Binding-site contacts:
Ligand atom C1B contacts residue VAL188 of chain 1.A at 3.8 Å (hydrophobic).
Ligand atom C4A contacts residue SER175 of chain 1.A at 3.8 Å.
Ligand atom C5A contacts residue PHE186 of chain 1.A at 3.5 Å (hydrophobic).
Ligand atom C5 contacts residue LEU106 of chain 1.A at 3.5 Å (hydrophobic).
Ligand atom C4 contacts residue LEU106 of chain 1.A at 2.5 Å (hydrophobic).
Ligand atom C4A contacts residue VAL176 of chain 1.A at 3.7 Å (hydrophobic).
Ligand atom O1D contacts residue SER107 of chain 1.A at 3.2 Å.
Ligand atom O1 contacts residue MET221 of chain 1.A at 3.1 Å (h-bond).
Ligand atom C6B contacts residue VAL188 of chain 1.A at 3.8 Å (hydrophobic).
Ligand atom N2 contacts residue ASN219 of chain 1.A at 3.4 Å (h-bond).
Ligand atom O1A contacts residue PHE186 of chain 1.A at 2.9 Å.
Ligand atom C2B contacts residue MET224 of chain 1.A at 3.6 Å (hydrophobic).
Ligand atom C3B contacts residue PHE186 of chain 1.A at 3.7 Å (hydrophobic).
Ligand atom N3A contacts residue ALA24 of chain 1.C at 3.6 Å.
Ligand atom C4C contacts residue TYR128 of chain 1.A at 3.5 Å (hydrophobic).
Ligand atom CL1 contacts residue LEU25 of chain 1.C at 3.5 Å.
Ligand atom C5A contacts residue ALA150 of chain 1.A at 3.2 Å (hydrophobic).
Ligand atom C1C contacts residue TYR128 of chain 1.A at 3.5 Å (hydrophobic).
Ligand atom C4B contacts residue PHE186 of chain 1.A at 3.4 Å (hydrophobic).
Ligand atom N2 contacts residue MET221 of chain 1.A at 3.5 Å (h-bond).
Ligand atom C4A contacts residue PRO174 of chain 1.A at 3.3 Å (hydrophobic).
Ligand atom C2A contacts residue PHE186 of chain 1.A at 3.3 Å (hydrophobic).
Ligand atom C6B contacts residue TYR152 of chain 1.A at 3.8 Å (hydrophobic).
Ligand atom C3B contacts residue MET224 of chain 1.A at 3.4 Å (hydrophobic).
Ligand atom CL2 contacts residue MET224 of chain 1.A at 2.9 Å.
Ligand atom C5B contacts residue TYR152 of chain 1.A at 3.8 Å (hydrophobic).
Ligand atom C3 contacts residue LEU106 of chain 1.A at 3.4 Å (hydrophobic).
Ligand atom C3C contacts residue ILE104 of chain 1.A at 3.6 Å (hydrophobic).
Ligand atom C31 contacts residue LEU106 of chain 1.A at 3.8 Å (hydrophobic).
Ligand atom C3D contacts residue LEU116 of chain 1.A at 3.6 Å (hydrophobic).
Ligand atom C2D contacts residue SER107 of chain 1.A at 3.8 Å.
Ligand atom C31 contacts residue ASN219 of chain 1.A at 3.8 Å.
Ligand atom C5A contacts residue VAL176 of chain 1.A at 3.2 Å (hydrophobic).
Ligand atom C5C contacts residue VAL188 of chain 1.A at 2.9 Å (hydrophobic).
Ligand atom O1A contacts residue ALA150 of chain 1.A at 3.8 Å.
Ligand atom CL2 contacts residue ILE104 of chain 1.A at 3.1 Å.
Ligand atom O1B contacts residue TYR152 of chain 1.A at 3.8 Å.
Ligand atom N3A contacts residue PRO174 of chain 1.A at 3.6 Å (h-bond).
Ligand atom CL1 contacts residue VAL188 of chain 1.A at 3.5 Å.
Ligand atom C1B contacts residue TYR152 of chain 1.A at 3.8 Å (hydrophobic).

Sequence of chain 1.A:
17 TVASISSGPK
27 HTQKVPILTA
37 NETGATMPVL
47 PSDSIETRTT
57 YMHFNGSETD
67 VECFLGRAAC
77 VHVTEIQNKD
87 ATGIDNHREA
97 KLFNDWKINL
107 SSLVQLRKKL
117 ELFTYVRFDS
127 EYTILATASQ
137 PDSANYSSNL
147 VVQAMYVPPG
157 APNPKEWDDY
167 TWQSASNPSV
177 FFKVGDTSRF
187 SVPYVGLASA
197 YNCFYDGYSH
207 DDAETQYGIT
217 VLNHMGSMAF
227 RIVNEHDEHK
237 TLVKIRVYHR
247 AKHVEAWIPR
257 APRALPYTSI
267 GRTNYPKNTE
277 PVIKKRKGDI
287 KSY

Sequence of chain 2.C:
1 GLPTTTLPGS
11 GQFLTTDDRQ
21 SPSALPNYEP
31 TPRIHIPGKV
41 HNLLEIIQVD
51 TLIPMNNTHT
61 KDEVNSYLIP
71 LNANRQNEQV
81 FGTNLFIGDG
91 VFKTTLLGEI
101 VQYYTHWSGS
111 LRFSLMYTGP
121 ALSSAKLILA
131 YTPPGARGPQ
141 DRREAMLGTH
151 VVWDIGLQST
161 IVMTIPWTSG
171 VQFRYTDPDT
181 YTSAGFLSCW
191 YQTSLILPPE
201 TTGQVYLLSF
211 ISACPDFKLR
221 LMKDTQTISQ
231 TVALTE

Sequence of chain 1.C:
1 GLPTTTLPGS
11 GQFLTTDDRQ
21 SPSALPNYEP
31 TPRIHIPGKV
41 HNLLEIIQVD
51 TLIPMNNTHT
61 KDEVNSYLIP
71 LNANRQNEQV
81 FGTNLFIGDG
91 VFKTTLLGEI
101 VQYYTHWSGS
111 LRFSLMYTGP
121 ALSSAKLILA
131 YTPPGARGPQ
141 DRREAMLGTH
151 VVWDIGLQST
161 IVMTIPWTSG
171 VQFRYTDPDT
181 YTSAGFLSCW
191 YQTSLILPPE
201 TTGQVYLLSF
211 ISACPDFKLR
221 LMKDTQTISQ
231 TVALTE

The small molecule below binds the protein below.
Small molecule (SMILES): OCCOCOCc1cc(CCCCCOc2c(Cl)cc(C3=NCCO3)cc2Cl)on1